Binding-site contacts:
Ligand atom O5 contacts residue ASN635 of chain 1.G at 2.4 Å (h-bond).
Ligand atom C2 contacts residue ASN635 of chain 1.G at 2.5 Å.
Ligand atom C4 contacts residue ASN635 of chain 1.G at 4.3 Å.
Ligand atom C8 contacts residue GLN663 of chain 1.G at 3.7 Å.
Ligand atom C1 contacts residue ASN635 of chain 1.G at 1.5 Å.
Ligand atom O7 contacts residue ASN635 of chain 1.G at 3.1 Å (h-bond).
Ligand atom C7 contacts residue ASN635 of chain 1.G at 3.2 Å.
Ligand atom C8 contacts residue ASN635 of chain 1.G at 4.2 Å.
Ligand atom C3 contacts residue ASN635 of chain 1.G at 3.8 Å.
Ligand atom N2 contacts residue ASN635 of chain 1.G at 2.9 Å (h-bond).
Ligand atom C5 contacts residue ASN635 of chain 1.G at 3.8 Å.

Sequence of chain 1.G:
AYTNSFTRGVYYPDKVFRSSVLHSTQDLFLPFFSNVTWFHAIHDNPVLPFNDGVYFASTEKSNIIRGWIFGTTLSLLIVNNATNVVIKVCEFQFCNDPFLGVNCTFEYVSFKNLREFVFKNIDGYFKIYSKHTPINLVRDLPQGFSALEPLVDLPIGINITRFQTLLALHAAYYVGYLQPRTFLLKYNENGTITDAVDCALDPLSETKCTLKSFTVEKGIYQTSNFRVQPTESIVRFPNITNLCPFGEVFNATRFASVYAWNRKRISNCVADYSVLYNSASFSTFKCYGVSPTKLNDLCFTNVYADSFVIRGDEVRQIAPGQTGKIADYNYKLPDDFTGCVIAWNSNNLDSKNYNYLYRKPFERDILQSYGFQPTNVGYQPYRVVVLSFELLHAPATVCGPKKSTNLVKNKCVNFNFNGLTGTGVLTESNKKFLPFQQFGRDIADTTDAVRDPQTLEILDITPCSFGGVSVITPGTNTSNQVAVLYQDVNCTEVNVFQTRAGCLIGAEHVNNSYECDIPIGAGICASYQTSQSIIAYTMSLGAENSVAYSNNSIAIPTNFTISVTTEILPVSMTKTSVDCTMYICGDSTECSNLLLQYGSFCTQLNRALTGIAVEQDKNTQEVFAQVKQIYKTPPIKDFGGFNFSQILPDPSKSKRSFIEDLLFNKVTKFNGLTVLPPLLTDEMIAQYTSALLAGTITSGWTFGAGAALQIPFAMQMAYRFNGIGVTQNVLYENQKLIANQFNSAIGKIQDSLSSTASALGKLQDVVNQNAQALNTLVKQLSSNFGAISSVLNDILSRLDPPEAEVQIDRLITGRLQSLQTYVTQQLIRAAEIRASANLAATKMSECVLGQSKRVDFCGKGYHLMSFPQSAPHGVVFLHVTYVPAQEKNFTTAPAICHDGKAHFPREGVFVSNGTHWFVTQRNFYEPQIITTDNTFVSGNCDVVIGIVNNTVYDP

A small-molecule ligand and the protein it binds are described below.
Small molecule (SMILES): CC(=O)N[C@@H]1[C@@H](O)[C@H](O)[C@@H](CO)O[C@H]1O